A protein and the small-molecule ligand that binds it are described below.
Small molecule (SMILES): O=C1CC(=O)NC(=O)N1

Binding-site contacts:
Ligand atom N3 contacts residue SER232 of chain 1.D at 3.6 Å (h-bond).
Ligand atom C6 contacts residue ARG194 of chain 1.D at 3.6 Å.
Ligand atom C4 contacts residue SER343 of chain 1.D at 3.5 Å.
Ligand atom C4 contacts residue SER84 of chain 1.D at 3.4 Å.
Ligand atom N3 contacts residue GLY85 of chain 1.D at 2.8 Å (h-bond).
Ligand atom C5 contacts residue GLY344 of chain 1.D at 3.1 Å.
Ligand atom O4 contacts residue GLY344 of chain 1.D at 2.7 Å (h-bond).
Ligand atom N1 contacts residue SER232 of chain 1.D at 3.2 Å (h-bond).
Ligand atom O2 contacts residue GLY46 of chain 1.D at 3.4 Å (h-bond).
Ligand atom C6 contacts residue ALA233 of chain 1.D at 3.3 Å (hydrophobic).
Ligand atom N3 contacts residue ARG324 of chain 1.D at 3.7 Å.
Ligand atom N1 contacts residue GLY46 of chain 1.D at 3.5 Å (h-bond).
Ligand atom C2 contacts residue GLY85 of chain 1.D at 3.5 Å.
Ligand atom C2 contacts residue ARG53 of chain 1.D at 3.6 Å.
Ligand atom C4 contacts residue GLY85 of chain 1.D at 3.7 Å.
Ligand atom C6 contacts residue SER232 of chain 1.D at 3.3 Å.
Ligand atom O2 contacts residue ARG53 of chain 1.D at 2.8 Å (salt-bridge).
Ligand atom O8 contacts residue MET190 of chain 1.D at 3.7 Å.
Ligand atom N3 contacts residue SER84 of chain 1.D at 3.2 Å (h-bond).
Ligand atom N3 contacts residue GLY46 of chain 1.D at 3.5 Å (h-bond).
Ligand atom C2 contacts residue ALA233 of chain 1.D at 3.6 Å (hydrophobic).
Ligand atom O4 contacts residue SER84 of chain 1.D at 3.4 Å (h-bond).
Ligand atom C4 contacts residue ARG324 of chain 1.D at 3.2 Å.
Ligand atom O8 contacts residue ALA233 of chain 1.D at 2.8 Å (h-bond).
Ligand atom O4 contacts residue SER343 of chain 1.D at 3.1 Å (h-bond).
Ligand atom C4 contacts residue GLY344 of chain 1.D at 3.6 Å.
Ligand atom N1 contacts residue ALA233 of chain 1.D at 2.8 Å (h-bond).
Ligand atom C2 contacts residue SER232 of chain 1.D at 3.3 Å.
Ligand atom N1 contacts residue ARG53 of chain 1.D at 3.8 Å.
Ligand atom C2 contacts residue GLY46 of chain 1.D at 3.2 Å.
Ligand atom O8 contacts residue ARG194 of chain 1.D at 2.8 Å (salt-bridge).
Ligand atom C5 contacts residue SER343 of chain 1.D at 3.5 Å.
Ligand atom O4 contacts residue ARG324 of chain 1.D at 2.8 Å (salt-bridge).
Ligand atom N1 contacts residue MET190 of chain 1.D at 3.7 Å.
Ligand atom C4 contacts residue SER232 of chain 1.D at 3.7 Å.
Ligand atom C5 contacts residue SER232 of chain 1.D at 3.6 Å.
Ligand atom O2 contacts residue ALA233 of chain 1.D at 3.6 Å.
Ligand atom O4 contacts residue GLY85 of chain 1.D at 3.7 Å.
Ligand atom O2 contacts residue GLY85 of chain 1.D at 2.9 Å (h-bond).
Ligand atom O8 contacts residue SER232 of chain 1.D at 3.6 Å.

Sequence of chain 1.D:
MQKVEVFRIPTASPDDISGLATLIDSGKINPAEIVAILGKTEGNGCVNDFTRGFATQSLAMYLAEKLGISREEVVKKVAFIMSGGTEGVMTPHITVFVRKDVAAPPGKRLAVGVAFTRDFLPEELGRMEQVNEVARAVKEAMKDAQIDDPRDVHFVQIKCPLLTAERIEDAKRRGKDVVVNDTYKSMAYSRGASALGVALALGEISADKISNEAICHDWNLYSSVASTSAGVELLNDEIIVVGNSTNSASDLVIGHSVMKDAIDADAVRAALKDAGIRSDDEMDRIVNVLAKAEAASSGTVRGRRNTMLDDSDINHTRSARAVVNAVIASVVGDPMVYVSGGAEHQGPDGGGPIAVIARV